Binding-site contacts:
Ligand atom O7 contacts residue ASN324 of chain 1.A at 3.1 Å (h-bond).
Ligand atom C3 contacts residue ASN324 of chain 1.A at 3.8 Å.
Ligand atom C7 contacts residue ASN324 of chain 1.A at 3.2 Å.
Ligand atom C1 contacts residue ASN324 of chain 1.A at 1.4 Å.
Ligand atom C6 contacts residue LYS316 of chain 1.A at 4.5 Å.
Ligand atom O5 contacts residue ASN324 of chain 1.A at 2.3 Å (h-bond).
Ligand atom O6 contacts residue LYS316 of chain 1.A at 3.2 Å (salt-bridge).
Ligand atom O6 contacts residue LYS320 of chain 1.A at 4.5 Å.
Ligand atom C4 contacts residue ASN324 of chain 1.A at 4.2 Å.
Ligand atom C5 contacts residue ASN324 of chain 1.A at 3.7 Å.
Ligand atom N2 contacts residue ASN324 of chain 1.A at 3.0 Å (h-bond).
Ligand atom C2 contacts residue ASN324 of chain 1.A at 2.5 Å.
Ligand atom C8 contacts residue ASN324 of chain 1.A at 4.3 Å.
Ligand atom C6 contacts residue LYS320 of chain 1.A at 4.1 Å.

The small molecule below binds the protein below.
Small molecule (SMILES): CC(=O)N[C@@H]1[C@@H](O)[C@H](O)[C@@H](CO)O[C@H]1O

Sequence of chain 1.A:
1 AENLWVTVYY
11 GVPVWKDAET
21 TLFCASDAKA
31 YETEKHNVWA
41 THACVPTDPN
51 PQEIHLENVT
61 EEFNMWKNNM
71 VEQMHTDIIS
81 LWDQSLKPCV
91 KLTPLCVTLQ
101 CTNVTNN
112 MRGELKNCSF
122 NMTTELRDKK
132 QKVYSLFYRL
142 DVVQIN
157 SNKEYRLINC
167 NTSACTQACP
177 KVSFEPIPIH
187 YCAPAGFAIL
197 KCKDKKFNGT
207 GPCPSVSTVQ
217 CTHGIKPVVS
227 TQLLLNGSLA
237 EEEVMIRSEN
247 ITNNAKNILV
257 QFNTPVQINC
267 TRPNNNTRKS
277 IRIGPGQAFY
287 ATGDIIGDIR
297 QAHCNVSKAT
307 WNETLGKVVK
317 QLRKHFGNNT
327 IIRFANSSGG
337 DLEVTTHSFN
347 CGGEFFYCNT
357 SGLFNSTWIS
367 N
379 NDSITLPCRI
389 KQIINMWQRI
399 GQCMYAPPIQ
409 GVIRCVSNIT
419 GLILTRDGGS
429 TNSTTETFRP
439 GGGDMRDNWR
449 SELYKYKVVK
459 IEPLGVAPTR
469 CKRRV